The small molecule below binds the protein below.
Small molecule (SMILES): N[C@@H](Cc1c[nH]c2ccccc12)C(=O)O

Sequence of chain 1.D:
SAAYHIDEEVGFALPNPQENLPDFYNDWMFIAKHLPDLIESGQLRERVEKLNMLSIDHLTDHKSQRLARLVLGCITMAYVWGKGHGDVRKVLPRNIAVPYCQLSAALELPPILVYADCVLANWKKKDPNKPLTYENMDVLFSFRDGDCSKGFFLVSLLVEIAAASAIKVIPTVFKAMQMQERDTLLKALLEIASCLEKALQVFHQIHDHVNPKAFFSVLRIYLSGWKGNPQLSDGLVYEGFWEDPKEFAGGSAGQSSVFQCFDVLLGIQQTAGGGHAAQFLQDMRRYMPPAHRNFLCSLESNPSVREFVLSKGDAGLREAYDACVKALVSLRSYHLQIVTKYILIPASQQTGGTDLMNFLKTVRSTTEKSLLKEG

Binding-site contacts:
Ligand atom CB contacts residue ASN224 of chain 1.D at 3.0 Å.
Ligand atom CZ2 contacts residue ASP221 of chain 1.D at 2.8 Å.
Ligand atom O contacts residue ASN224 of chain 1.D at 4.4 Å.
Ligand atom NE1 contacts residue CYS161 of chain 1.D at 4.3 Å.
Ligand atom CZ2 contacts residue VAL223 of chain 1.D at 3.7 Å (hydrophobic).
Ligand atom CH2 contacts residue HIS222 of chain 1.D at 3.8 Å.
Ligand atom CD1 contacts residue CYS161 of chain 1.D at 4.0 Å (hydrophobic).
Ligand atom CZ3 contacts residue VAL223 of chain 1.D at 3.9 Å (hydrophobic).
Ligand atom CD2 contacts residue ASN224 of chain 1.D at 3.5 Å.
Ligand atom CE2 contacts residue VAL223 of chain 1.D at 4.1 Å (hydrophobic).
Ligand atom CE2 contacts residue ASP221 of chain 1.D at 3.9 Å.
Ligand atom CH2 contacts residue ASP221 of chain 1.D at 3.3 Å.
Ligand atom CG contacts residue ASN224 of chain 1.D at 3.6 Å.
Ligand atom CZ2 contacts residue HIS222 of chain 1.D at 3.5 Å.
Ligand atom CA contacts residue ASN224 of chain 1.D at 4.4 Å.
Ligand atom CD2 contacts residue VAL223 of chain 1.D at 4.3 Å (hydrophobic).
Ligand atom CE2 contacts residue ASN224 of chain 1.D at 4.3 Å.
Ligand atom CH2 contacts residue HIS220 of chain 1.D at 2.8 Å.
Ligand atom CE3 contacts residue ASN224 of chain 1.D at 3.3 Å.
Ligand atom CE2 contacts residue HIS222 of chain 1.D at 4.0 Å.
Ligand atom CE3 contacts residue VAL223 of chain 1.D at 4.3 Å (hydrophobic).
Ligand atom CZ3 contacts residue HIS220 of chain 1.D at 3.5 Å.
Ligand atom NE1 contacts residue ASP221 of chain 1.D at 4.5 Å.
Ligand atom NE1 contacts residue HIS222 of chain 1.D at 4.0 Å.
Ligand atom CG contacts residue CYS161 of chain 1.D at 4.4 Å (hydrophobic).
Ligand atom CD1 contacts residue ASN224 of chain 1.D at 4.3 Å.
Ligand atom CZ2 contacts residue HIS220 of chain 1.D at 3.8 Å.
Ligand atom CZ3 contacts residue ASN224 of chain 1.D at 4.1 Å.
Ligand atom CH2 contacts residue VAL223 of chain 1.D at 4.0 Å (hydrophobic).